Sequence of chain 2.B:
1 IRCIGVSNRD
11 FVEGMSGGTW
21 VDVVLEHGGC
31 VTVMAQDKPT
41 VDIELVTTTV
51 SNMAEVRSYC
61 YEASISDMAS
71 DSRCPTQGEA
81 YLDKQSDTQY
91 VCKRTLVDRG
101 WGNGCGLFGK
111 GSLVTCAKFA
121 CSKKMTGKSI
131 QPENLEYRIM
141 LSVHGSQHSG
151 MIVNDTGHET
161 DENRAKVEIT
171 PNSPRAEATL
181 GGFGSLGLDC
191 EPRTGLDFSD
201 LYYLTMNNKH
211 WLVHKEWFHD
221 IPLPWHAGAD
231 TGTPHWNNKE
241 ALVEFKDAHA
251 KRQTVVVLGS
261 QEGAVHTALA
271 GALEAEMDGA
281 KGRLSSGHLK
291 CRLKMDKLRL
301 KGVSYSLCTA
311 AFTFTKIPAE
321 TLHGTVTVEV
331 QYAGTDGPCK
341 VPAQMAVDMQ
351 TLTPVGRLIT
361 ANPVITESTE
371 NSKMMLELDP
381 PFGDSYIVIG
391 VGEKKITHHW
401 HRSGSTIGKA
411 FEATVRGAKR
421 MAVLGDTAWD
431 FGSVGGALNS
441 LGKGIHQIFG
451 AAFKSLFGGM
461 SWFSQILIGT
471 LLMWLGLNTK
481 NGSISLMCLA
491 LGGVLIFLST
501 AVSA

Binding-site contacts:
Ligand atom C4 contacts residue MET151 of chain 2.B at 3.5 Å (hydrophobic).
Ligand atom O5 contacts residue ASN154 of chain 2.B at 2.4 Å (h-bond).
Ligand atom O3 contacts residue MET151 of chain 2.B at 4.2 Å.
Ligand atom O5 contacts residue MET151 of chain 2.B at 3.7 Å.
Ligand atom C2 contacts residue MET151 of chain 2.B at 4.0 Å (hydrophobic).
Ligand atom C5 contacts residue ASN154 of chain 2.B at 3.7 Å.
Ligand atom C3 contacts residue ASN154 of chain 2.B at 3.9 Å.
Ligand atom C5 contacts residue MET151 of chain 2.B at 4.1 Å (hydrophobic).
Ligand atom C2 contacts residue ASN154 of chain 2.B at 2.5 Å.
Ligand atom O4 contacts residue MET151 of chain 2.B at 4.4 Å.
Ligand atom C1 contacts residue ASN154 of chain 2.B at 1.4 Å.
Ligand atom N2 contacts residue ASN154 of chain 2.B at 2.9 Å.
Ligand atom C1 contacts residue MET151 of chain 2.B at 4.2 Å (hydrophobic).
Ligand atom C4 contacts residue ASN154 of chain 2.B at 4.2 Å.
Ligand atom C8 contacts residue ASN154 of chain 2.B at 3.0 Å.
Ligand atom C3 contacts residue MET151 of chain 2.B at 4.1 Å (hydrophobic).
Ligand atom O7 contacts residue ASN154 of chain 2.B at 4.3 Å.
Ligand atom C7 contacts residue ASN154 of chain 2.B at 3.4 Å.

A protein and the small-molecule ligand that binds it are described below.
Small molecule (SMILES): CC(=O)N[C@@H]1[C@@H](O)[C@H](O)[C@@H](CO)O[C@H]1O